Binding-site contacts:
Ligand atom C6 contacts residue ASN45 of chain 1.A at 4.3 Å.
Ligand atom C2 contacts residue ASN45 of chain 1.A at 2.6 Å.
Ligand atom N2 contacts residue ASN45 of chain 1.A at 3.0 Å (h-bond).
Ligand atom O7 contacts residue CYS44 of chain 1.A at 4.0 Å.
Ligand atom C8 contacts residue ASN45 of chain 1.A at 3.9 Å.
Ligand atom C3 contacts residue ASN45 of chain 1.A at 3.9 Å.
Ligand atom C7 contacts residue ASN45 of chain 1.A at 3.2 Å.
Ligand atom O5 contacts residue ALA49 of chain 1.A at 4.4 Å.
Ligand atom C5 contacts residue ASN45 of chain 1.A at 3.5 Å.
Ligand atom O7 contacts residue ASN45 of chain 1.A at 3.6 Å.
Ligand atom O5 contacts residue ASN45 of chain 1.A at 2.4 Å (h-bond).
Ligand atom C7 contacts residue CYS44 of chain 1.A at 4.3 Å (hydrophobic).
Ligand atom C8 contacts residue CYS44 of chain 1.A at 3.9 Å (hydrophobic).
Ligand atom C6 contacts residue ALA49 of chain 1.A at 4.3 Å (hydrophobic).
Ligand atom C4 contacts residue ASN45 of chain 1.A at 4.3 Å.
Ligand atom C1 contacts residue ASN45 of chain 1.A at 1.4 Å.

Sequence of chain 1.A:
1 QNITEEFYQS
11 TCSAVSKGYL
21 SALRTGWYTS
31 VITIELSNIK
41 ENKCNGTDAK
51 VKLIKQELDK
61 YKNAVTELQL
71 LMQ

A protein and the small-molecule ligand that binds it are described below.
Small molecule (SMILES): CC(=O)N[C@@H]1[C@@H](O)[C@H](O)[C@@H](CO)O[C@H]1O